Sequence of chain 1.B:
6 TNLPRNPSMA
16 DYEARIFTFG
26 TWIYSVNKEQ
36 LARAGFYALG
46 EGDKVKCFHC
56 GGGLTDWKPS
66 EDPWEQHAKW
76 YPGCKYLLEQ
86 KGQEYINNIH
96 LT

Binding-site contacts:
Ligand atom CD contacts residue TRP75 of chain 1.B at 3.6 Å (hydrophobic).
Ligand atom N contacts residue THR60 of chain 1.B at 2.8 Å (h-bond).
Ligand atom CA contacts residue GLY58 of chain 1.B at 3.3 Å.
Ligand atom CG contacts residue TRP75 of chain 1.B at 3.5 Å (hydrophobic).
Ligand atom S01 contacts residue LYS51 of chain 1.B at 1.6 Å (salt-bridge).
Ligand atom CB contacts residue THR60 of chain 1.B at 3.6 Å.
Ligand atom C contacts residue GLY58 of chain 1.B at 3.6 Å.
Ligand atom C35 contacts residue LEU59 of chain 1.B at 3.5 Å (hydrophobic).
Ligand atom O contacts residue TRP75 of chain 1.B at 3.0 Å (h-bond).
Ligand atom CA contacts residue ASP61 of chain 1.B at 3.5 Å.
Ligand atom N contacts residue GLU66 of chain 1.B at 2.7 Å (salt-bridge).
Ligand atom C6 contacts residue THR60 of chain 1.B at 3.7 Å.
Ligand atom CM contacts residue GLU66 of chain 1.B at 3.2 Å.
Ligand atom CB contacts residue GLN71 of chain 1.B at 3.6 Å.
Ligand atom CB contacts residue TYR76 of chain 1.B at 3.4 Å (hydrophobic).
Ligand atom O contacts residue GLN71 of chain 1.B at 3.2 Å (h-bond).
Ligand atom O contacts residue THR60 of chain 1.B at 2.9 Å (h-bond).
Ligand atom C36 contacts residue VAL50 of chain 1.B at 3.5 Å (hydrophobic).
Ligand atom CG contacts residue 7PE1 of chain 1.H at 3.7 Å.
Ligand atom CB contacts residue GLU66 of chain 1.B at 3.5 Å.
Ligand atom C37 contacts residue LYS51 of chain 1.B at 3.3 Å.
Ligand atom CA contacts residue TYR76 of chain 1.B at 3.6 Å (hydrophobic).
Ligand atom CA contacts residue GLN71 of chain 1.B at 3.7 Å.
Ligand atom O03 contacts residue LYS51 of chain 1.B at 2.3 Å (salt-bridge).
Ligand atom N contacts residue GLN71 of chain 1.B at 3.3 Å (h-bond).
Ligand atom CM contacts residue LYS63 of chain 1.B at 3.6 Å.
Ligand atom CM contacts residue ASP61 of chain 1.B at 3.5 Å.
Ligand atom C contacts residue THR60 of chain 1.B at 3.6 Å.
Ligand atom O contacts residue LEU59 of chain 1.B at 3.5 Å.
Ligand atom C36 contacts residue LEU44 of chain 1.B at 3.6 Å (hydrophobic).
Ligand atom CA contacts residue THR60 of chain 1.B at 3.4 Å.
Ligand atom N09 contacts residue GLY58 of chain 1.B at 3.0 Å (h-bond).
Ligand atom C35 contacts residue GLY58 of chain 1.B at 3.5 Å.
Ligand atom O02 contacts residue GLY56 of chain 1.B at 3.7 Å.
Ligand atom CA contacts residue GLU66 of chain 1.B at 3.5 Å.
Ligand atom C05 contacts residue LYS51 of chain 1.B at 3.3 Å.
Ligand atom O02 contacts residue LYS51 of chain 1.B at 2.6 Å (salt-bridge).
Ligand atom O04 contacts residue LYS51 of chain 1.B at 2.9 Å (salt-bridge).
Ligand atom C36 contacts residue GLY58 of chain 1.B at 3.5 Å.
Ligand atom C37 contacts residue LEU44 of chain 1.B at 3.5 Å (hydrophobic).

A small-molecule ligand and the protein it binds are described below.
Small molecule (SMILES): CN[C@@H](C)C(=O)N[C@H](C(=O)N1CCC[C@H]1C(=O)N[C@@H]1CCc2c(O[SH](=O)=O)cccc21)C1CCCCC1